The small molecule below binds the protein below.
Small molecule (SMILES): CC(=O)N[C@@H]1[C@@H](O)[C@H](O)[C@@H](CO)O[C@H]1O

Binding-site contacts:
Ligand atom C8 contacts residue ASN616 of chain 1.A at 4.5 Å.
Ligand atom C3 contacts residue ASN616 of chain 1.A at 3.8 Å.
Ligand atom C2 contacts residue ASN616 of chain 1.A at 2.5 Å.
Ligand atom C5 contacts residue ASN616 of chain 1.A at 3.7 Å.
Ligand atom O5 contacts residue GLN644 of chain 1.A at 4.2 Å.
Ligand atom O6 contacts residue ASN616 of chain 1.A at 4.2 Å.
Ligand atom C1 contacts residue ASN616 of chain 1.A at 1.4 Å.
Ligand atom N2 contacts residue ASN616 of chain 1.A at 2.9 Å (h-bond).
Ligand atom C7 contacts residue THR618 of chain 1.A at 4.4 Å.
Ligand atom C6 contacts residue GLN644 of chain 1.A at 4.0 Å.
Ligand atom O6 contacts residue GLN644 of chain 1.A at 3.9 Å.
Ligand atom C7 contacts residue ASN616 of chain 1.A at 3.4 Å.
Ligand atom C4 contacts residue ASN616 of chain 1.A at 4.2 Å.
Ligand atom O7 contacts residue THR618 of chain 1.A at 3.3 Å.
Ligand atom O7 contacts residue ASN616 of chain 1.A at 3.5 Å (h-bond).
Ligand atom O5 contacts residue ASN616 of chain 1.A at 2.4 Å (h-bond).

Sequence of chain 1.A:
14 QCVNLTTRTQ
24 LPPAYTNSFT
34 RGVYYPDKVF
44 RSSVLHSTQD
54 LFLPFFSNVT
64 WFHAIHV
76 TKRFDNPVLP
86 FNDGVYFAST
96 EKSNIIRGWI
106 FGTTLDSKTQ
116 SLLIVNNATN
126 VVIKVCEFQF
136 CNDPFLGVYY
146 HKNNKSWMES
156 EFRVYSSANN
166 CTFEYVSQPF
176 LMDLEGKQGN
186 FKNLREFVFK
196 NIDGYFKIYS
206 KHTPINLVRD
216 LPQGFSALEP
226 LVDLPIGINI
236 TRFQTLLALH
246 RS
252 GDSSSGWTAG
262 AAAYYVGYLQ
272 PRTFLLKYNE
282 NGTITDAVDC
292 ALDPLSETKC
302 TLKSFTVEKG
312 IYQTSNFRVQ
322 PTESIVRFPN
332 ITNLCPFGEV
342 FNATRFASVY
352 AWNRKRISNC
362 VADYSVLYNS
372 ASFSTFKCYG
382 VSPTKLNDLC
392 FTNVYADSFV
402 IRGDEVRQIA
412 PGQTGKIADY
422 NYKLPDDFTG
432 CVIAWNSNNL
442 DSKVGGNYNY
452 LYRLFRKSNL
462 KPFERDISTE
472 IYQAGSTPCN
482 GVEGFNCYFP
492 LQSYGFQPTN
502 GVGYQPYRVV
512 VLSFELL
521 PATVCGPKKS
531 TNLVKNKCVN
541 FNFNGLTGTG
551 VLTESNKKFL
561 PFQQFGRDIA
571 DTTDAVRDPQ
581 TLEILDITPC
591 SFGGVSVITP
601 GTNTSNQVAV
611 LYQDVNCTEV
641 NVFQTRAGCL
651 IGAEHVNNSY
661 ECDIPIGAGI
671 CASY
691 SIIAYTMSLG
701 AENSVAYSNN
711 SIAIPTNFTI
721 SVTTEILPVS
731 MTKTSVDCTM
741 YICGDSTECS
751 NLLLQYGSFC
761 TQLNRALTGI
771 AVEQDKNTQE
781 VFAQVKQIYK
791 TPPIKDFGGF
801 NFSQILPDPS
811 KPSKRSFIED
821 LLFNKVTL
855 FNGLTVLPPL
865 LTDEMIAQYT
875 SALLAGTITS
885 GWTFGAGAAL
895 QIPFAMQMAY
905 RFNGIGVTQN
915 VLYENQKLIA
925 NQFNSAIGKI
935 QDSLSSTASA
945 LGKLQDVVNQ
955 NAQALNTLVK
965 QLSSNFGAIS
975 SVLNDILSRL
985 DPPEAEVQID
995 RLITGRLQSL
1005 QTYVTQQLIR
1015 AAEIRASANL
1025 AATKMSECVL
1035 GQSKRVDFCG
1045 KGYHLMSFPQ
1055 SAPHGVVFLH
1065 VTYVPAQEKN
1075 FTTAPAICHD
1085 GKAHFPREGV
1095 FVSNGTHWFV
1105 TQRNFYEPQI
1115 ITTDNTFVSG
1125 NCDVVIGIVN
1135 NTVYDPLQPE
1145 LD